Sequence of chain 1.A:
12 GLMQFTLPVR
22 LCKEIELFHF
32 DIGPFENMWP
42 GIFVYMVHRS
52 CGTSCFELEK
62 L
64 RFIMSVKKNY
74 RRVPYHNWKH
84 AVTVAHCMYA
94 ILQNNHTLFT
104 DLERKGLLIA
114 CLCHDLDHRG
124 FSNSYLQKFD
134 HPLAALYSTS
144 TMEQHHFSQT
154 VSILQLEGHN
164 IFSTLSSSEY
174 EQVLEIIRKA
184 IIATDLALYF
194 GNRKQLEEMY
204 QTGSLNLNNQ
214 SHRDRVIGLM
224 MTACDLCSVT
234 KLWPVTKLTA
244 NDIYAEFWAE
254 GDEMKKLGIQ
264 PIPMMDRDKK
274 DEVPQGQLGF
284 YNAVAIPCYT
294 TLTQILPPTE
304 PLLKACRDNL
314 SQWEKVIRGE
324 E

A protein and the small-molecule ligand that binds it are described below.
Small molecule (SMILES): Cc1ncc(C)n2nc(CCc3nc(N4CC[C@@H](F)C4)nn3C)nc12

Binding-site contacts:
Ligand atom F25 contacts residue GLY279 of chain 1.A at 3.7 Å.
Ligand atom F25 contacts residue VAL276 of chain 1.A at 3.4 Å.
Ligand atom C09 contacts residue GLY279 of chain 1.A at 3.7 Å.
Ligand atom N01 contacts residue MET267 of chain 1.A at 3.7 Å.
Ligand atom N12 contacts residue ILE246 of chain 1.A at 3.6 Å.
Ligand atom C19 contacts residue GLN280 of chain 1.A at 3.7 Å.
Ligand atom C09 contacts residue PHE283 of chain 1.A at 3.7 Å (hydrophobic).
Ligand atom C03 contacts residue GLY279 of chain 1.A at 3.5 Å.
Ligand atom N07 contacts residue MET267 of chain 1.A at 3.7 Å.
Ligand atom F25 contacts residue GLU275 of chain 1.A at 2.7 Å.
Ligand atom C09 contacts residue GLN280 of chain 1.A at 3.8 Å.
Ligand atom N18 contacts residue PHE250 of chain 1.A at 3.6 Å.
Ligand atom C19 contacts residue ILE246 of chain 1.A at 3.6 Å (hydrophobic).
Ligand atom C16 contacts residue PHE283 of chain 1.A at 3.7 Å (hydrophobic).
Ligand atom C03 contacts residue MET267 of chain 1.A at 3.6 Å (hydrophobic).
Ligand atom C22 contacts residue LYS272 of chain 1.A at 3.7 Å.
Ligand atom N18 contacts residue PHE283 of chain 1.A at 3.6 Å.
Ligand atom C09 contacts residue TYR247 of chain 1.A at 3.6 Å (hydrophobic).
Ligand atom N12 contacts residue PHE283 of chain 1.A at 3.7 Å.
Ligand atom N06 contacts residue MET267 of chain 1.A at 3.7 Å.
Ligand atom C05 contacts residue MET267 of chain 1.A at 3.6 Å (hydrophobic).
Ligand atom C11 contacts residue LEU229 of chain 1.A at 3.5 Å (hydrophobic).
Ligand atom C13 contacts residue PHE283 of chain 1.A at 3.6 Å (hydrophobic).
Ligand atom C08 contacts residue MET267 of chain 1.A at 3.5 Å (hydrophobic).
Ligand atom C02 contacts residue GLN280 of chain 1.A at 3.8 Å.
Ligand atom C13 contacts residue ILE246 of chain 1.A at 3.5 Å (hydrophobic).
Ligand atom N17 contacts residue GLN280 of chain 1.A at 3.0 Å (h-bond).
Ligand atom C05 contacts residue GLY279 of chain 1.A at 3.5 Å.
Ligand atom N04 contacts residue GLY279 of chain 1.A at 3.7 Å.
Ligand atom C23 contacts residue PRO266 of chain 1.A at 3.6 Å (hydrophobic).
Ligand atom N04 contacts residue TYR247 of chain 1.A at 2.7 Å (h-bond).
Ligand atom C03 contacts residue TYR247 of chain 1.A at 3.5 Å (hydrophobic).
Ligand atom C19 contacts residue VAL232 of chain 1.A at 3.7 Å (hydrophobic).
Ligand atom C21 contacts residue TYR247 of chain 1.A at 3.8 Å (hydrophobic).
Ligand atom N04 contacts residue MET267 of chain 1.A at 3.7 Å.
Ligand atom N07 contacts residue GLY279 of chain 1.A at 3.6 Å (h-bond).
Ligand atom C10 contacts residue TYR247 of chain 1.A at 3.5 Å (hydrophobic).
Ligand atom C11 contacts residue PHE283 of chain 1.A at 3.5 Å (hydrophobic).
Ligand atom C14 contacts residue PHE283 of chain 1.A at 3.4 Å (hydrophobic).
Ligand atom N15 contacts residue PHE283 of chain 1.A at 3.4 Å.